The protein below binds the small molecule below.
Small molecule (SMILES): CC[C@H](C)[C@H](NC(=O)[C@@H](NC(=O)[C@@H](NC(=O)[C@H](CCCCN)NC(=O)[C@H](CC(=O)O)NC(=O)[C@@H](N)C(C)C)C(C)C)C(C)C)C(=O)N[C@@H](CC(N)=O)C(=O)N1CCC[C@H]1C(=O)N[C@@H](Cc1ccc(O)cc1)C(=O)N[C@@H](Cc1ccccc1)C(=O)NCC=O

Binding-site contacts:
Ligand atom CD1 contacts residue PRO34 of chain 1.A at 3.6 Å (hydrophobic).
Ligand atom CD1 contacts residue HIS89 of chain 1.A at 3.3 Å.
Ligand atom CA contacts residue ALA92 of chain 1.A at 3.7 Å (hydrophobic).
Ligand atom OD1 contacts residue TYR96 of chain 1.A at 3.6 Å.
Ligand atom CE2 contacts residue PHE169 of chain 1.A at 3.7 Å (hydrophobic).
Ligand atom C contacts residue VAL94 of chain 1.A at 3.6 Å (hydrophobic).
Ligand atom ND2 contacts residue ILE88 of chain 1.A at 3.0 Å (h-bond).
Ligand atom CE1 contacts residue ASP90 of chain 1.A at 3.6 Å.
Ligand atom O contacts residue TYR96 of chain 1.A at 2.6 Å (h-bond).
Ligand atom CG1 contacts residue SER35 of chain 1.A at 3.6 Å.
Ligand atom CG contacts residue ILE91 of chain 1.A at 3.5 Å (hydrophobic).
Ligand atom CE1 contacts residue HIS89 of chain 1.A at 3.7 Å.
Ligand atom N contacts residue TYR96 of chain 1.A at 3.2 Å (h-bond).
Ligand atom O contacts residue ALA93 of chain 1.A at 3.4 Å.
Ligand atom CB contacts residue TYR96 of chain 1.A at 3.2 Å (hydrophobic).
Ligand atom CD2 contacts residue PHE169 of chain 1.A at 3.4 Å (hydrophobic).
Ligand atom N contacts residue ALA92 of chain 1.A at 3.0 Å (h-bond).
Ligand atom ND2 contacts residue ILE91 of chain 1.A at 2.9 Å (h-bond).
Ligand atom CB contacts residue ALA92 of chain 1.A at 3.4 Å (hydrophobic).
Ligand atom OD1 contacts residue ARG98 of chain 1.A at 2.9 Å (salt-bridge).
Ligand atom CG contacts residue PHE169 of chain 1.A at 3.6 Å (hydrophobic).
Ligand atom CA contacts residue TYR96 of chain 1.A at 3.6 Å (hydrophobic).
Ligand atom CG2 contacts residue TYR96 of chain 1.A at 3.6 Å (hydrophobic).
Ligand atom CG2 contacts residue CYS162 of chain 1.A at 3.5 Å (hydrophobic).
Ligand atom O contacts residue SER95 of chain 1.A at 3.2 Å.
Ligand atom CG2 contacts residue PRO34 of chain 1.A at 3.6 Å (hydrophobic).
Ligand atom O contacts residue VAL94 of chain 1.A at 3.0 Å (h-bond).
Ligand atom ND2 contacts residue PHE169 of chain 1.A at 3.5 Å.
Ligand atom CG contacts residue ALA92 of chain 1.A at 3.7 Å (hydrophobic).
Ligand atom CG1 contacts residue GLY166 of chain 1.A at 3.6 Å.
Ligand atom CD1 contacts residue ALA92 of chain 1.A at 3.5 Å (hydrophobic).
Ligand atom CG2 contacts residue VAL97 of chain 1.A at 3.6 Å (hydrophobic).
Ligand atom CB contacts residue ILE91 of chain 1.A at 3.2 Å (hydrophobic).
Ligand atom CA contacts residue VAL94 of chain 1.A at 3.5 Å (hydrophobic).
Ligand atom CD1 contacts residue ILE91 of chain 1.A at 3.4 Å (hydrophobic).
Ligand atom N contacts residue HIS89 of chain 1.A at 3.5 Å (h-bond).
Ligand atom N contacts residue TYR96 of chain 1.A at 3.4 Å (h-bond).
Ligand atom N contacts residue VAL94 of chain 1.A at 2.9 Å (h-bond).
Ligand atom CE1 contacts residue ALA110 of chain 1.A at 3.7 Å (hydrophobic).
Ligand atom CB contacts residue SER35 of chain 1.A at 3.4 Å.

Sequence of chain 1.A:
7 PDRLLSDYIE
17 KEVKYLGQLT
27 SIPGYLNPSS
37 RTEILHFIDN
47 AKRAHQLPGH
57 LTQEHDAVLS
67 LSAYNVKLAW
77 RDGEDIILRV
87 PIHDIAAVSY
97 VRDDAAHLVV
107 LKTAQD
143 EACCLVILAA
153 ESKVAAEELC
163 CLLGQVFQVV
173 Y